Binding-site contacts:
Ligand atom C5 contacts residue ASN284 of chain 1.G at 2.9 Å.
Ligand atom C4 contacts residue ASN284 of chain 1.G at 3.2 Å.
Ligand atom O6 contacts residue ASN284 of chain 1.G at 4.3 Å.
Ligand atom N2 contacts residue ASN284 of chain 1.G at 3.6 Å.
Ligand atom C2 contacts residue ASN284 of chain 1.G at 2.5 Å.
Ligand atom O5 contacts residue ASN284 of chain 1.G at 2.4 Å (h-bond).
Ligand atom C3 contacts residue ASN284 of chain 1.G at 3.4 Å.
Ligand atom O3 contacts residue ASN284 of chain 1.G at 4.3 Å.
Ligand atom C7 contacts residue ASN284 of chain 1.G at 4.5 Å.
Ligand atom C6 contacts residue ASN284 of chain 1.G at 2.9 Å.
Ligand atom C1 contacts residue ASN284 of chain 1.G at 1.4 Å.

Sequence of chain 1.G:
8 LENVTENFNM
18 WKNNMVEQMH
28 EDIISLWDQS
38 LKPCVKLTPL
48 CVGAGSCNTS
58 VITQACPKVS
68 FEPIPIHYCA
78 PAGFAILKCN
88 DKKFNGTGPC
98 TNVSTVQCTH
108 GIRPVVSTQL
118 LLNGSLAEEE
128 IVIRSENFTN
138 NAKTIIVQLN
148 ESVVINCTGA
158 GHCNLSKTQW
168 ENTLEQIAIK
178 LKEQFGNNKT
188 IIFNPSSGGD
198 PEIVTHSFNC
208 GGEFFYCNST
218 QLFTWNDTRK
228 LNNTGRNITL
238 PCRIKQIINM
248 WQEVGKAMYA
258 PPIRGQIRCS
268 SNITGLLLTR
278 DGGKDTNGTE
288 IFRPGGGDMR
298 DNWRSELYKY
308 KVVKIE

The small molecule below binds the protein below.
Small molecule (SMILES): CC(=O)N[C@@H]1[C@@H](O)[C@H](O)[C@@H](CO)O[C@H]1O